A small-molecule ligand and the protein it binds are described below.
Small molecule (SMILES): Nc1ncnc2c1ncn2[C@@H]1O[C@H](COP(=O)(O)OP(=O)(O)OP(O)(O)=S)[C@@H](O)[C@H]1O

Binding-site contacts:
Ligand atom O3B contacts residue ALA506 of chain 1.A at 2.9 Å (h-bond).
Ligand atom O2B contacts residue MG1 of chain 1.I at 2.7 Å.
Ligand atom O2B contacts residue SER510 of chain 1.A at 2.7 Å (h-bond).
Ligand atom N7 contacts residue PHE630 of chain 1.A at 3.8 Å.
Ligand atom C2 contacts residue LEU650 of chain 1.A at 3.5 Å (hydrophobic).
Ligand atom O3G contacts residue ARG620 of chain 1.C at 2.4 Å (salt-bridge).
Ligand atom O3G contacts residue ARG619 of chain 1.C at 2.3 Å (salt-bridge).
Ligand atom O1A contacts residue THR511 of chain 1.A at 2.7 Å (h-bond).
Ligand atom N3 contacts residue ASP652 of chain 1.A at 3.1 Å (salt-bridge).
Ligand atom C6 contacts residue PHE630 of chain 1.A at 3.4 Å (hydrophobic).
Ligand atom C5 contacts residue LEU655 of chain 1.A at 3.6 Å (hydrophobic).
Ligand atom O1A contacts residue GLY508 of chain 1.A at 3.3 Å.
Ligand atom C8 contacts residue THR511 of chain 1.A at 3.5 Å.
Ligand atom O1B contacts residue GLY508 of chain 1.A at 3.5 Å (h-bond).
Ligand atom O4' contacts residue PHE630 of chain 1.A at 3.6 Å.
Ligand atom O3G contacts residue THR505 of chain 1.A at 3.5 Å (h-bond).
Ligand atom O3A contacts residue THR507 of chain 1.A at 3.4 Å (h-bond).
Ligand atom PG contacts residue ARG619 of chain 1.C at 3.4 Å.
Ligand atom N6 contacts residue ASP467 of chain 1.A at 3.7 Å.
Ligand atom C2 contacts residue ASP652 of chain 1.A at 3.5 Å.
Ligand atom S1G contacts residue SER510 of chain 1.A at 3.6 Å (h-bond).
Ligand atom N1 contacts residue LYS649 of chain 1.A at 3.8 Å.
Ligand atom S1G contacts residue MG1 of chain 1.I at 2.2 Å.
Ligand atom O3B contacts residue ARG619 of chain 1.C at 3.5 Å (salt-bridge).
Ligand atom N6 contacts residue ILE464 of chain 1.A at 3.8 Å.
Ligand atom O2G contacts residue ASN605 of chain 1.A at 3.5 Å (h-bond).
Ligand atom O1B contacts residue THR507 of chain 1.A at 3.4 Å (h-bond).
Ligand atom C2' contacts residue THR511 of chain 1.A at 3.7 Å.
Ligand atom C4 contacts residue PHE630 of chain 1.A at 3.8 Å (hydrophobic).
Ligand atom O3' contacts residue LEU651 of chain 1.A at 3.7 Å.
Ligand atom O3A contacts residue GLY508 of chain 1.A at 3.1 Å (h-bond).
Ligand atom O2A contacts residue SER510 of chain 1.A at 3.3 Å.
Ligand atom S1G contacts residue ARG620 of chain 1.C at 3.2 Å (salt-bridge).
Ligand atom C5 contacts residue PHE630 of chain 1.A at 3.5 Å (hydrophobic).
Ligand atom O3A contacts residue ALA506 of chain 1.A at 3.5 Å.
Ligand atom O1B contacts residue LYS509 of chain 1.A at 3.0 Å (salt-bridge).
Ligand atom PG contacts residue ARG620 of chain 1.C at 3.4 Å.
Ligand atom C4 contacts residue LEU655 of chain 1.A at 3.8 Å (hydrophobic).
Ligand atom O4' contacts residue LEU651 of chain 1.A at 3.7 Å.
Ligand atom N6 contacts residue PHE630 of chain 1.A at 3.7 Å.

Sequence of chain 1.C:
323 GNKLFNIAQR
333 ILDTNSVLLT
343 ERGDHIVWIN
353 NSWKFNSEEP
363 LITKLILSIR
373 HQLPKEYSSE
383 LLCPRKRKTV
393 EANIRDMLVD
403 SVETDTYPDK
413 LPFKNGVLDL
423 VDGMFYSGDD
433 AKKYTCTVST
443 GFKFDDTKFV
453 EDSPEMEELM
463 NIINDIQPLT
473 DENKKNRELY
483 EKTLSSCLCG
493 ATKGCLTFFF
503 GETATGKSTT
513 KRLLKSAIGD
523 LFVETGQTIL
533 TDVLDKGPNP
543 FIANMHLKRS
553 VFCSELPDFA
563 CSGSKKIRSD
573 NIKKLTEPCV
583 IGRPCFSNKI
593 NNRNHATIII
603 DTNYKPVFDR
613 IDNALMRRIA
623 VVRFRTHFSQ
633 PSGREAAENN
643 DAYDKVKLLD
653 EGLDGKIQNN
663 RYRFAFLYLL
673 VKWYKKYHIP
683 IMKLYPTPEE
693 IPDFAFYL

Sequence of chain 1.A:
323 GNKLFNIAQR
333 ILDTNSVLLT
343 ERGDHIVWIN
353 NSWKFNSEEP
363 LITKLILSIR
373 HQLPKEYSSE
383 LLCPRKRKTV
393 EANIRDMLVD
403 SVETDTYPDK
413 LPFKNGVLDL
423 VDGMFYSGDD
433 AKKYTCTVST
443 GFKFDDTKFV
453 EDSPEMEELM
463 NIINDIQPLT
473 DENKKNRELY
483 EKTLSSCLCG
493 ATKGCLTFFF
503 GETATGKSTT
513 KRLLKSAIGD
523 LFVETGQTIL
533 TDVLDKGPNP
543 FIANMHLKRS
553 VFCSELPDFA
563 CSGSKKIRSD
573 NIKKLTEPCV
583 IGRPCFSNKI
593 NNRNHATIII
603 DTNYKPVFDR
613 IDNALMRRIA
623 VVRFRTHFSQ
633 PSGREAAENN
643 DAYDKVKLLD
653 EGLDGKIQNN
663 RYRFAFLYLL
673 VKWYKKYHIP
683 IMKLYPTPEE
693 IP